Binding-site contacts:
Ligand atom O5 contacts residue ASP205 of chain 1.A at 3.5 Å (salt-bridge).
Ligand atom C7 contacts residue ASN204 of chain 1.A at 3.4 Å.
Ligand atom C8 contacts residue ASN204 of chain 1.A at 4.5 Å.
Ligand atom O6 contacts residue ASP205 of chain 1.A at 2.6 Å (salt-bridge).
Ligand atom O5 contacts residue ASN204 of chain 1.A at 2.3 Å (h-bond).
Ligand atom C7 contacts residue TRP208 of chain 1.A at 4.3 Å (hydrophobic).
Ligand atom C5 contacts residue TRP208 of chain 1.A at 3.5 Å (hydrophobic).
Ligand atom C1 contacts residue ASP205 of chain 1.A at 4.3 Å.
Ligand atom O6 contacts residue SER76 of chain 1.A at 4.5 Å.
Ligand atom C1 contacts residue ASN204 of chain 1.A at 1.4 Å.
Ligand atom N2 contacts residue ASN204 of chain 1.A at 3.0 Å (h-bond).
Ligand atom O6 contacts residue SER77 of chain 1.A at 4.1 Å.
Ligand atom O5 contacts residue TRP208 of chain 1.A at 3.7 Å.
Ligand atom C6 contacts residue ASP205 of chain 1.A at 3.6 Å.
Ligand atom O7 contacts residue DCZ1 of chain 1.L at 2.8 Å (h-bond).
Ligand atom O7 contacts residue ASN204 of chain 1.A at 3.4 Å (h-bond).
Ligand atom C8 contacts residue DCZ1 of chain 1.L at 3.8 Å.
Ligand atom C6 contacts residue TRP208 of chain 1.A at 3.5 Å (hydrophobic).
Ligand atom C2 contacts residue ASN204 of chain 1.A at 2.6 Å.
Ligand atom C8 contacts residue TRP208 of chain 1.A at 4.3 Å (hydrophobic).
Ligand atom C4 contacts residue ASN204 of chain 1.A at 4.3 Å.
Ligand atom C6 contacts residue SER76 of chain 1.A at 4.3 Å.
Ligand atom C8 contacts residue GLN244 of chain 1.A at 3.8 Å.
Ligand atom O7 contacts residue TRP208 of chain 1.A at 3.5 Å.
Ligand atom C8 contacts residue GLU214 of chain 1.A at 3.8 Å.
Ligand atom O6 contacts residue GLU209 of chain 1.A at 4.2 Å.
Ligand atom C5 contacts residue ASN204 of chain 1.A at 3.6 Å.
Ligand atom C7 contacts residue LEU93 of chain 1.A at 4.0 Å (hydrophobic).
Ligand atom C7 contacts residue DCZ1 of chain 1.L at 3.8 Å.
Ligand atom C8 contacts residue LEU93 of chain 1.A at 3.7 Å (hydrophobic).
Ligand atom C8 contacts residue ALA243 of chain 1.A at 4.4 Å (hydrophobic).
Ligand atom C3 contacts residue ASN204 of chain 1.A at 3.9 Å.
Ligand atom O7 contacts residue LEU93 of chain 1.A at 3.7 Å.
Ligand atom C5 contacts residue ASP205 of chain 1.A at 4.1 Å.
Ligand atom C1 contacts residue TRP208 of chain 1.A at 3.9 Å (hydrophobic).

The protein below binds the small molecule below.
Small molecule (SMILES): CC(=O)N[C@H]1[C@H](O[C@H]2[C@H](O)[C@@H](NC(C)=O)CO[C@@H]2CO)O[C@H](CO)[C@@H](O)[C@@H]1O

Sequence of chain 1.A:
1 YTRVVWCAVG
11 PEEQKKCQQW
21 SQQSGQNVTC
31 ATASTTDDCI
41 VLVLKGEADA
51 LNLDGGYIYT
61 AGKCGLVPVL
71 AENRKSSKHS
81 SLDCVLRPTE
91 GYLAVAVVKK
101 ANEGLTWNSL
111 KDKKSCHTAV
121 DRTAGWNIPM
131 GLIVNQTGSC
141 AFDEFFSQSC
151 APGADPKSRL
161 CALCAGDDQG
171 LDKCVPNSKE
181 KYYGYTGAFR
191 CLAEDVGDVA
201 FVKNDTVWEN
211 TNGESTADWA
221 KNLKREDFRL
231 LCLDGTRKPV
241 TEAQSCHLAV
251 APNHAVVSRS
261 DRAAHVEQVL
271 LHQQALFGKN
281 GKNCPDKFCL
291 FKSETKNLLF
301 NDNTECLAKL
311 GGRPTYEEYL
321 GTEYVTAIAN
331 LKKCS